Sequence of chain 1.B:
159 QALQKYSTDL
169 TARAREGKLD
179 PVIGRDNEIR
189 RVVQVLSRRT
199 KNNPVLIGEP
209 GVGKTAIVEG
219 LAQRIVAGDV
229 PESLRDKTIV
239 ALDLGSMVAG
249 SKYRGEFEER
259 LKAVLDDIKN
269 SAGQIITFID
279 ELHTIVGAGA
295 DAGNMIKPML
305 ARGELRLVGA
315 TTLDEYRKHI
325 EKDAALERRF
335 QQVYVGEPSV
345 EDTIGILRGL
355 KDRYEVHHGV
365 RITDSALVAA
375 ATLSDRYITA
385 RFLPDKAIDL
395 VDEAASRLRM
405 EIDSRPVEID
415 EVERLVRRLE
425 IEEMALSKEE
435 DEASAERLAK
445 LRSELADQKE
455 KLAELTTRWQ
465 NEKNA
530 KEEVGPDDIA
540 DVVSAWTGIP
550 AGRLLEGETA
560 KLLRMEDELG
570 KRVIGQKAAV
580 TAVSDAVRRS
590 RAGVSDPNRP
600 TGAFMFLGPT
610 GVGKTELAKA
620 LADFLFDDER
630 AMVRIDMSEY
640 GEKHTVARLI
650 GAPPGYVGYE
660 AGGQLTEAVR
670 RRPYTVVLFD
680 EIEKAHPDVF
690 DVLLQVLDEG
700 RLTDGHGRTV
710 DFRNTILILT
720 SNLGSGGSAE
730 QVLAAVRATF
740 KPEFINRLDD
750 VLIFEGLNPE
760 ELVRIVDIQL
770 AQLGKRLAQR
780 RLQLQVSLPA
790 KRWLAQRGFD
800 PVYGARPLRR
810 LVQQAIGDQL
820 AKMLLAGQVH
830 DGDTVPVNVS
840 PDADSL

A small-molecule ligand and the protein it binds are described below.
Small molecule (SMILES): Nc1ncnc2c1ncn2[C@@H]1O[C@H](COP(=O)(O)OP(=O)(O)OP(O)(O)=S)[C@@H](O)[C@H]1O

Sequence of chain 1.A:
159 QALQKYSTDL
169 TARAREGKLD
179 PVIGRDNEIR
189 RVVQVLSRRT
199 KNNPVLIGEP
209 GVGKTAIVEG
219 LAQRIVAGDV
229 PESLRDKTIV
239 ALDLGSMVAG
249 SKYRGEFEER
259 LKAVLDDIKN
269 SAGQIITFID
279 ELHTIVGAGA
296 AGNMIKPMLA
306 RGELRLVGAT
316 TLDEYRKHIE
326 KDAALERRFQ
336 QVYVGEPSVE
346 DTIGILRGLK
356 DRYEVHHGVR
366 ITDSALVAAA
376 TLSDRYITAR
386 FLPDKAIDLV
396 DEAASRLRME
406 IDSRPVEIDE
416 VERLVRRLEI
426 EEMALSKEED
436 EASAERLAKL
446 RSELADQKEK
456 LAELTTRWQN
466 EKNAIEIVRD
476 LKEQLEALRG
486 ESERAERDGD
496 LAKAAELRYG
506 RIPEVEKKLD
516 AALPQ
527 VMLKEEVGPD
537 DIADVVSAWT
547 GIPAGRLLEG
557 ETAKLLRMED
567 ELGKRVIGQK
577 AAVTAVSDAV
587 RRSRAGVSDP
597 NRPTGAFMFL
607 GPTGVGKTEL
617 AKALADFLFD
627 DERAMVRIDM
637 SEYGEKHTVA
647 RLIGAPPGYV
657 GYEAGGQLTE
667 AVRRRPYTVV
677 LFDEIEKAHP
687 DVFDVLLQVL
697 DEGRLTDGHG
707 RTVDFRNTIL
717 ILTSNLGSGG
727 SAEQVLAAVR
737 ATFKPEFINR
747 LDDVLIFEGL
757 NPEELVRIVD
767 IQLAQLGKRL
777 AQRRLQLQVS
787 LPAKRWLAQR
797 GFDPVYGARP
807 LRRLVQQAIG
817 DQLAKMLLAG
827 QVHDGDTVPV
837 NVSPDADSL

Binding-site contacts:
Ligand atom O2B contacts residue GLY211 of chain 1.A at 3.1 Å (h-bond).
Ligand atom O5' contacts residue ARG332 of chain 1.B at 3.7 Å.
Ligand atom O3G contacts residue LYS212 of chain 1.A at 3.6 Å.
Ligand atom O3B contacts residue GLY209 of chain 1.A at 3.6 Å.
Ligand atom N6 contacts residue ARG183 of chain 1.A at 3.6 Å.
Ligand atom PB contacts residue LYS212 of chain 1.A at 4.0 Å.
Ligand atom S1G contacts residue ARG332 of chain 1.B at 3.9 Å.
Ligand atom N1 contacts residue ILE181 of chain 1.A at 3.4 Å (h-bond).
Ligand atom O1B contacts residue THR213 of chain 1.A at 3.1 Å (h-bond).
Ligand atom C4 contacts residue ILE350 of chain 1.A at 4.0 Å (hydrophobic).
Ligand atom C2 contacts residue ILE350 of chain 1.A at 3.6 Å (hydrophobic).
Ligand atom N3 contacts residue PRO179 of chain 1.A at 3.8 Å.
Ligand atom S1G contacts residue ARG333 of chain 1.B at 3.0 Å (salt-bridge).
Ligand atom N1 contacts residue VAL180 of chain 1.A at 3.5 Å.
Ligand atom C5 contacts residue ILE350 of chain 1.A at 4.0 Å (hydrophobic).
Ligand atom C2 contacts residue PRO179 of chain 1.A at 3.1 Å (hydrophobic).
Ligand atom O2G contacts residue ARG333 of chain 1.B at 3.6 Å.
Ligand atom N6 contacts residue ILE181 of chain 1.A at 3.1 Å (h-bond).
Ligand atom O1A contacts residue THR213 of chain 1.A at 4.0 Å.
Ligand atom S1G contacts residue ALA329 of chain 1.B at 3.6 Å (h-bond).
Ligand atom N1 contacts residue PRO179 of chain 1.A at 3.8 Å.
Ligand atom N6 contacts residue ILE350 of chain 1.A at 3.6 Å.
Ligand atom N3 contacts residue LEU354 of chain 1.A at 3.7 Å.
Ligand atom O2B contacts residue THR213 of chain 1.A at 4.0 Å.
Ligand atom O2A contacts residue LYS212 of chain 1.A at 3.2 Å (salt-bridge).
Ligand atom O2A contacts residue GLY211 of chain 1.A at 3.1 Å.
Ligand atom N3 contacts residue ILE350 of chain 1.A at 3.8 Å.
Ligand atom O2A contacts residue ALA214 of chain 1.A at 4.0 Å.
Ligand atom C8 contacts residue PRO388 of chain 1.A at 3.5 Å (hydrophobic).
Ligand atom N1 contacts residue ILE350 of chain 1.A at 3.8 Å.
Ligand atom O2A contacts residue THR213 of chain 1.A at 3.7 Å.
Ligand atom C2 contacts residue VAL180 of chain 1.A at 3.9 Å (hydrophobic).
Ligand atom O3B contacts residue LYS212 of chain 1.A at 4.0 Å.
Ligand atom N7 contacts residue ALA214 of chain 1.A at 4.0 Å.
Ligand atom C6 contacts residue ILE181 of chain 1.A at 3.7 Å (hydrophobic).
Ligand atom N7 contacts residue PRO388 of chain 1.A at 4.0 Å.
Ligand atom C6 contacts residue ILE350 of chain 1.A at 3.7 Å (hydrophobic).
Ligand atom O2B contacts residue LYS212 of chain 1.A at 2.7 Å (salt-bridge).
Ligand atom O4' contacts residue PRO388 of chain 1.A at 3.4 Å (h-bond).
Ligand atom O3A contacts residue ARG332 of chain 1.B at 3.5 Å (salt-bridge).